Binding-site contacts:
Ligand atom C5 contacts residue ASN372 of chain 1.B at 3.6 Å.
Ligand atom C6 contacts residue ASN372 of chain 1.B at 4.3 Å.
Ligand atom C8 contacts residue ASN372 of chain 1.B at 4.2 Å.
Ligand atom O7 contacts residue ASN372 of chain 1.B at 2.5 Å (h-bond).
Ligand atom C2 contacts residue ASN372 of chain 1.B at 2.4 Å.
Ligand atom N2 contacts residue ASN372 of chain 1.B at 2.9 Å (h-bond).
Ligand atom C7 contacts residue ASN372 of chain 1.B at 2.9 Å.
Ligand atom O5 contacts residue ASN372 of chain 1.B at 2.4 Å (h-bond).
Ligand atom O6 contacts residue ASN372 of chain 1.B at 3.6 Å.
Ligand atom C4 contacts residue ASN372 of chain 1.B at 4.2 Å.
Ligand atom C1 contacts residue ASN372 of chain 1.B at 1.4 Å.
Ligand atom C3 contacts residue ASN372 of chain 1.B at 3.8 Å.

Sequence of chain 1.B:
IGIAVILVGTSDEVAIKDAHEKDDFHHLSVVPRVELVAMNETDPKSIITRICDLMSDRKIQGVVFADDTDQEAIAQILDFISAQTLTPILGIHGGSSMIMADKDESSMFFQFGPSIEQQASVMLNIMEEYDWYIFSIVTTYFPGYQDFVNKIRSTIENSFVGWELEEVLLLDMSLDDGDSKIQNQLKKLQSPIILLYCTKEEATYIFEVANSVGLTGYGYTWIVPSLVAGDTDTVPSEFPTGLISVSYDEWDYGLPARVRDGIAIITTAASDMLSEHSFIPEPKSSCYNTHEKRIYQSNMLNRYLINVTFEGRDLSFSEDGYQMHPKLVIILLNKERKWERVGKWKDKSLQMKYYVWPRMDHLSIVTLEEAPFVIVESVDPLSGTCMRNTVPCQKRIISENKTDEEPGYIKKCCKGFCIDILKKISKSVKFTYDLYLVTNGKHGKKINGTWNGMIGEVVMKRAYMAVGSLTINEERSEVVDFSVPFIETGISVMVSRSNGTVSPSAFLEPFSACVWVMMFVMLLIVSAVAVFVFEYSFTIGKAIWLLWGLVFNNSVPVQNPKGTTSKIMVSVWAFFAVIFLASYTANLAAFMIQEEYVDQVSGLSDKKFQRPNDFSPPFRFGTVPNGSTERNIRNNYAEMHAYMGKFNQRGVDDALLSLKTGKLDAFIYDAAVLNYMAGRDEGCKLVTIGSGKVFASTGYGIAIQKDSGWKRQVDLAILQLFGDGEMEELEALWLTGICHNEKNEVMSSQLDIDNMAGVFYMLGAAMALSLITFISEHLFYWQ

This protein binds this small molecule.
Small molecule (SMILES): CC(=O)N[C@H]1[C@@H](O[C@H]2[C@H](O)[C@@H](NC(C)=O)CO[C@@H]2CO)O[C@H](CO)[C@@H](O)[C@@H]1O